Sequence of chain 1.D:
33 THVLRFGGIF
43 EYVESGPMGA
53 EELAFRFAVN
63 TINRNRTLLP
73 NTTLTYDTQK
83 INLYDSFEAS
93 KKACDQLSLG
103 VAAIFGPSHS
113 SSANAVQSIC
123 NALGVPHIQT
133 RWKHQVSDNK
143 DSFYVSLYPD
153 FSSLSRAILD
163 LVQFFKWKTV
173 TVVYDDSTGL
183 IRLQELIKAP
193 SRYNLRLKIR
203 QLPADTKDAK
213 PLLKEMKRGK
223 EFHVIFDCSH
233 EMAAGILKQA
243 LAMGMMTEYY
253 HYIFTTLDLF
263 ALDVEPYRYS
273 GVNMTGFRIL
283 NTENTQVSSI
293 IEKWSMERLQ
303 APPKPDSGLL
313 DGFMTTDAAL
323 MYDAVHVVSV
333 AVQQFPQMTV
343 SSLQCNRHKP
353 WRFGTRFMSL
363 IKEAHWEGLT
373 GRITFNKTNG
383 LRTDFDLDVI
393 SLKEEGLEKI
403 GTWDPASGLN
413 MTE

Binding-site contacts:
Ligand atom C8 contacts residue TYR251 of chain 1.D at 4.4 Å (hydrophobic).
Ligand atom N2 contacts residue GLU250 of chain 1.D at 4.2 Å.
Ligand atom C5 contacts residue ASN275 of chain 1.D at 3.5 Å.
Ligand atom C8 contacts residue HIS225 of chain 1.D at 3.9 Å.
Ligand atom C2 contacts residue ASN275 of chain 1.D at 2.7 Å.
Ligand atom C7 contacts residue GLU250 of chain 1.D at 3.7 Å.
Ligand atom O7 contacts residue GLU250 of chain 1.D at 2.9 Å (salt-bridge).
Ligand atom O5 contacts residue ASN275 of chain 1.D at 2.5 Å (h-bond).
Ligand atom N2 contacts residue ASN275 of chain 1.D at 3.0 Å (h-bond).
Ligand atom O7 contacts residue TYR251 of chain 1.D at 3.4 Å.
Ligand atom O7 contacts residue HIS253 of chain 1.D at 4.3 Å.
Ligand atom C1 contacts residue ASN275 of chain 1.D at 1.4 Å.
Ligand atom C7 contacts residue TYR252 of chain 1.D at 4.1 Å (hydrophobic).
Ligand atom C3 contacts residue ASN275 of chain 1.D at 3.7 Å.
Ligand atom C4 contacts residue ASN275 of chain 1.D at 4.2 Å.
Ligand atom C7 contacts residue TYR251 of chain 1.D at 4.4 Å (hydrophobic).
Ligand atom O7 contacts residue TYR252 of chain 1.D at 3.4 Å (h-bond).
Ligand atom C8 contacts residue HIS253 of chain 1.D at 3.7 Å.
Ligand atom O6 contacts residue PHE167 of chain 1.D at 4.1 Å.
Ligand atom C7 contacts residue ASN275 of chain 1.D at 4.1 Å.
Ligand atom C7 contacts residue HIS253 of chain 1.D at 4.2 Å.

This protein binds this small molecule.
Small molecule (SMILES): CC(=O)N[C@@H]1[C@@H](O)[C@H](O)[C@@H](CO)O[C@H]1O